Sequence of chain 11.E:
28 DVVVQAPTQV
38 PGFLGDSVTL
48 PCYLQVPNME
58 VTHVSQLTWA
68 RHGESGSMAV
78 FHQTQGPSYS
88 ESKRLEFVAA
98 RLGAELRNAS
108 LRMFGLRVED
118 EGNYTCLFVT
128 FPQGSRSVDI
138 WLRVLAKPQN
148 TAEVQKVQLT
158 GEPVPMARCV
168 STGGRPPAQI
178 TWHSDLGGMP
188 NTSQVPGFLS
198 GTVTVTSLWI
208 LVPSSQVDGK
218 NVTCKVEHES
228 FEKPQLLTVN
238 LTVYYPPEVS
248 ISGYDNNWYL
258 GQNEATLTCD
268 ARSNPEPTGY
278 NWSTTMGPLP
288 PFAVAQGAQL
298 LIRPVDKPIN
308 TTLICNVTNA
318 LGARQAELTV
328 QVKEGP

Binding-site contacts:
Ligand atom C5 contacts residue ASN120 of chain 11.E at 3.9 Å.
Ligand atom C5 contacts residue ASN120 of chain 11.E at 3.6 Å.
Ligand atom O5 contacts residue ASN120 of chain 11.E at 2.4 Å (h-bond).
Ligand atom O5 contacts residue TRP138 of chain 11.E at 4.3 Å.
Ligand atom C8 contacts residue ASN120 of chain 11.E at 4.1 Å.
Ligand atom C4 contacts residue ASN120 of chain 11.E at 4.2 Å.
Ligand atom C2 contacts residue ASN120 of chain 11.E at 2.6 Å.
Ligand atom C3 contacts residue TRP138 of chain 11.E at 2.9 Å (hydrophobic).
Ligand atom C7 contacts residue TRP138 of chain 11.E at 4.3 Å (hydrophobic).
Ligand atom N2 contacts residue ASN120 of chain 11.E at 3.0 Å (h-bond).
Ligand atom C7 contacts residue ASN120 of chain 11.E at 3.8 Å.
Ligand atom O7 contacts residue TRP138 of chain 11.E at 3.8 Å.
Ligand atom C2 contacts residue TRP138 of chain 11.E at 3.8 Å (hydrophobic).
Ligand atom O4 contacts residue TRP138 of chain 11.E at 3.1 Å.
Ligand atom C5 contacts residue TRP138 of chain 11.E at 3.5 Å (hydrophobic).
Ligand atom C4 contacts residue TRP138 of chain 11.E at 3.3 Å (hydrophobic).
Ligand atom C1 contacts residue ASN120 of chain 11.E at 1.4 Å.
Ligand atom C1 contacts residue TRP138 of chain 11.E at 3.9 Å (hydrophobic).
Ligand atom O3 contacts residue TRP138 of chain 11.E at 3.5 Å.
Ligand atom O7 contacts residue ASN120 of chain 11.E at 4.4 Å.
Ligand atom C8 contacts residue TRP138 of chain 11.E at 4.0 Å (hydrophobic).
Ligand atom C3 contacts residue ASN120 of chain 11.E at 3.9 Å.
Ligand atom O5 contacts residue ASN120 of chain 11.E at 4.0 Å.
Ligand atom C8 contacts residue GLY119 of chain 11.E at 3.9 Å.
Ligand atom C6 contacts residue ASN120 of chain 11.E at 3.0 Å.
Ligand atom N2 contacts residue TRP138 of chain 11.E at 3.7 Å.

This protein binds this small molecule.
Small molecule (SMILES): CC(=O)N[C@H]1[C@H](O[C@H]2[C@H](O)[C@@H](NC(C)=O)CO[C@@H]2CO[C@@H]2O[C@@H](C)[C@@H](O)[C@@H](O)[C@@H]2O)O[C@H](CO)[C@@H](O[C@@H]2O[C@H](CO)[C@@H](O)[C@H](O[C@@H]3O[C@H](CO)[C@@H](O)[C@H](O)[C@@H]3O)[C@@H]2O)[C@@H]1O